A protein and the small-molecule ligand that binds it are described below.
Small molecule (SMILES): O=c1[nH]c(=O)c2[nH]c(=O)[nH]c2[nH]1

Sequence of chain 2.A:
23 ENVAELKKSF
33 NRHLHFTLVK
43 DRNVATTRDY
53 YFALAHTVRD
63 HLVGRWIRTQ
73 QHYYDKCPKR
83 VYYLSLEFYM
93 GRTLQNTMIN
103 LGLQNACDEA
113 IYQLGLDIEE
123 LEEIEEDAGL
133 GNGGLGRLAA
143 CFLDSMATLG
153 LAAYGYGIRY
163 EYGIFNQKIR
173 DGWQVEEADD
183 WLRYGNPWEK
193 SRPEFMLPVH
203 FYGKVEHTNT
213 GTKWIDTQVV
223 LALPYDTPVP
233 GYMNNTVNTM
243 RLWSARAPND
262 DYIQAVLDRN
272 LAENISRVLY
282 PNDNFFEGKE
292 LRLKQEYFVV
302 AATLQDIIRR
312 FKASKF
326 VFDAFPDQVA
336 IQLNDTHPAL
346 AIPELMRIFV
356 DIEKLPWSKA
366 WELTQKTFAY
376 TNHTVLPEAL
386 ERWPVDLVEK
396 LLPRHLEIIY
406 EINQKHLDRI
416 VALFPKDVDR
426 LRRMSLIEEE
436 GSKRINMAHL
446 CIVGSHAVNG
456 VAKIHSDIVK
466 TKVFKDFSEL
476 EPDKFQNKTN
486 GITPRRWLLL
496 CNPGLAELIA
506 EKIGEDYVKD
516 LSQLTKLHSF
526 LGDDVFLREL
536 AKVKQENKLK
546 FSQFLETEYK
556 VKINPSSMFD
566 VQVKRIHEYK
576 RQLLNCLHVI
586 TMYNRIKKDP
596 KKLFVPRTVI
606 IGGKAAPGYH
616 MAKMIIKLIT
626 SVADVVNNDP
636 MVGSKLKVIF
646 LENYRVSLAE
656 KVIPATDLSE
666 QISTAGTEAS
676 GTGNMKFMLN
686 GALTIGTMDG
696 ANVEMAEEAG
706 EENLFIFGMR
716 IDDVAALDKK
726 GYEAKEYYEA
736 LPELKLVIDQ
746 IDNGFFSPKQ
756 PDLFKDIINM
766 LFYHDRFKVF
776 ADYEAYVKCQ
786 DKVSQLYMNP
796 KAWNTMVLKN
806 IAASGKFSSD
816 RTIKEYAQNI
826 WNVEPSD

Binding-site contacts:
Ligand atom N7 contacts residue PHE286 of chain 2.A at 3.5 Å.
Ligand atom O24 contacts residue TYR614 of chain 2.A at 3.4 Å.
Ligand atom N3 contacts residue GLY613 of chain 2.A at 3.6 Å.
Ligand atom O13 contacts residue ALA611 of chain 2.A at 3.2 Å.
Ligand atom O13 contacts residue TYR614 of chain 2.A at 4.2 Å.
Ligand atom N1 contacts residue ALA611 of chain 2.A at 3.3 Å.
Ligand atom N7 contacts residue TYR614 of chain 2.A at 3.4 Å.
Ligand atom C5 contacts residue TYR614 of chain 2.A at 3.6 Å (hydrophobic).
Ligand atom O11 contacts residue ASN283 of chain 2.A at 3.8 Å.
Ligand atom C6 contacts residue ALA611 of chain 2.A at 3.5 Å (hydrophobic).
Ligand atom C2 contacts residue GLY613 of chain 2.A at 3.8 Å.
Ligand atom O13 contacts residue ASN283 of chain 2.A at 3.6 Å.
Ligand atom C6 contacts residue TYR614 of chain 2.A at 3.9 Å (hydrophobic).
Ligand atom O24 contacts residue GLU573 of chain 2.A at 4.5 Å.
Ligand atom O11 contacts residue PHE286 of chain 2.A at 3.9 Å.
Ligand atom C4 contacts residue TYR614 of chain 2.A at 3.8 Å (hydrophobic).
Ligand atom C8 contacts residue PHE286 of chain 2.A at 3.7 Å (hydrophobic).
Ligand atom N9 contacts residue TYR614 of chain 2.A at 3.6 Å.
Ligand atom N1 contacts residue TYR614 of chain 2.A at 4.1 Å.
Ligand atom N1 contacts residue ASN283 of chain 2.A at 2.9 Å (h-bond).
Ligand atom C2 contacts residue TYR614 of chain 2.A at 3.8 Å (hydrophobic).
Ligand atom C5 contacts residue PHE286 of chain 2.A at 3.3 Å (hydrophobic).
Ligand atom C6 contacts residue PHE286 of chain 2.A at 3.4 Å (hydrophobic).
Ligand atom C2 contacts residue PHE286 of chain 2.A at 3.5 Å (hydrophobic).
Ligand atom N3 contacts residue PHE286 of chain 2.A at 3.5 Å.
Ligand atom O11 contacts residue GLY613 of chain 2.A at 3.4 Å.
Ligand atom C8 contacts residue TYR614 of chain 2.A at 3.5 Å (hydrophobic).
Ligand atom O13 contacts residue PHE286 of chain 2.A at 3.2 Å.
Ligand atom C2 contacts residue ASN283 of chain 2.A at 3.8 Å.
Ligand atom N1 contacts residue PHE286 of chain 2.A at 3.4 Å.
Ligand atom N9 contacts residue PHE286 of chain 2.A at 3.6 Å.
Ligand atom O11 contacts residue TYR614 of chain 2.A at 3.9 Å.
Ligand atom C4 contacts residue PHE286 of chain 2.A at 3.7 Å (hydrophobic).
Ligand atom C6 contacts residue ASN283 of chain 2.A at 3.6 Å.
Ligand atom O13 contacts residue ASP284 of chain 2.A at 4.0 Å.
Ligand atom O24 contacts residue GLU383 of chain 2.A at 3.8 Å.
Ligand atom O24 contacts residue PHE286 of chain 2.A at 4.2 Å.
Ligand atom N3 contacts residue TYR614 of chain 2.A at 3.9 Å.
Ligand atom C2 contacts residue ALA611 of chain 2.A at 4.3 Å (hydrophobic).